Binding-site contacts:
Ligand atom C5 contacts residue ASN154 of chain 46.B at 3.7 Å.
Ligand atom C6 contacts residue HIS104 of chain 18.B at 3.7 Å.
Ligand atom C4 contacts residue ASN154 of chain 46.B at 4.2 Å.
Ligand atom O5 contacts residue HIS104 of chain 18.B at 3.2 Å (h-bond).
Ligand atom O7 contacts residue HIS104 of chain 18.B at 4.2 Å.
Ligand atom C5 contacts residue HIS104 of chain 18.B at 3.3 Å.
Ligand atom C7 contacts residue ASN154 of chain 46.B at 3.3 Å.
Ligand atom C8 contacts residue ASN154 of chain 46.B at 3.8 Å.
Ligand atom C1 contacts residue HIS104 of chain 18.B at 3.2 Å.
Ligand atom O5 contacts residue ASN154 of chain 46.B at 2.4 Å (h-bond).
Ligand atom C3 contacts residue ASN154 of chain 46.B at 3.8 Å.
Ligand atom O7 contacts residue GLU155 of chain 46.B at 3.8 Å.
Ligand atom N2 contacts residue ASN154 of chain 46.B at 2.9 Å (h-bond).
Ligand atom O7 contacts residue ASN154 of chain 46.B at 3.1 Å (h-bond).
Ligand atom C1 contacts residue ASN154 of chain 46.B at 1.4 Å.
Ligand atom C2 contacts residue ASN154 of chain 46.B at 2.4 Å.
Ligand atom C8 contacts residue GLU155 of chain 46.B at 3.8 Å.
Ligand atom C2 contacts residue HIS104 of chain 18.B at 4.4 Å.
Ligand atom O6 contacts residue HIS104 of chain 18.B at 2.9 Å.
Ligand atom C7 contacts residue GLU155 of chain 46.B at 4.1 Å.

Sequence of chain 18.B:
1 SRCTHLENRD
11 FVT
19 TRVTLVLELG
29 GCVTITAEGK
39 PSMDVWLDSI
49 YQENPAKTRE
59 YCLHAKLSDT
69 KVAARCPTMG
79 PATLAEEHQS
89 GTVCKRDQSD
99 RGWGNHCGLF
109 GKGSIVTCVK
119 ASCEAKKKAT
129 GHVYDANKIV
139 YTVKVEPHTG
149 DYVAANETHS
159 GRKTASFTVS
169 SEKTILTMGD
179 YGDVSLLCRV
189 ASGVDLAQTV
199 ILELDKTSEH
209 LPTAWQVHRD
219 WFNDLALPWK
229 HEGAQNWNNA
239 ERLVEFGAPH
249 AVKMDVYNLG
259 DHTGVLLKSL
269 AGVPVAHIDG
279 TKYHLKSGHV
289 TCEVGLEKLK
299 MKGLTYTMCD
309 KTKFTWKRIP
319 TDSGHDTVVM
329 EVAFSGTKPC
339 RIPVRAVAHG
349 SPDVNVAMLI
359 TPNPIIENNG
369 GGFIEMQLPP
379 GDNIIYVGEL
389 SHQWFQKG

Sequence of chain 46.B:
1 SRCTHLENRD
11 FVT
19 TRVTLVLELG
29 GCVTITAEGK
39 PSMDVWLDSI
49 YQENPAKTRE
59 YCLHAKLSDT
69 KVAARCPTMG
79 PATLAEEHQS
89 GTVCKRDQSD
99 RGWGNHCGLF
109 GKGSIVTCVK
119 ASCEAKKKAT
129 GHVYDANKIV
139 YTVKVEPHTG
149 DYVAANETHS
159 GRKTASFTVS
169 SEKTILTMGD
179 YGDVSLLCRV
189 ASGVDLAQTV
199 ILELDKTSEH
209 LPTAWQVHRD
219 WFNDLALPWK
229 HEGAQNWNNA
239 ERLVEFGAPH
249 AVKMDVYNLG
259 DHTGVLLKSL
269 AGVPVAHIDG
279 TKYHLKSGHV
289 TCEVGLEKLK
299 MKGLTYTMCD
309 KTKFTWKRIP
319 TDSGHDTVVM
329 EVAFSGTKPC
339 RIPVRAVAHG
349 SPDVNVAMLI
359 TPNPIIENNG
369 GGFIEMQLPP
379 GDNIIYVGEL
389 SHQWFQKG

A protein and the small-molecule ligand that binds it are described below.
Small molecule (SMILES): CC(=O)N[C@@H]1[C@@H](O)[C@H](O)[C@@H](CO)O[C@H]1O